Sequence of chain 1.A:
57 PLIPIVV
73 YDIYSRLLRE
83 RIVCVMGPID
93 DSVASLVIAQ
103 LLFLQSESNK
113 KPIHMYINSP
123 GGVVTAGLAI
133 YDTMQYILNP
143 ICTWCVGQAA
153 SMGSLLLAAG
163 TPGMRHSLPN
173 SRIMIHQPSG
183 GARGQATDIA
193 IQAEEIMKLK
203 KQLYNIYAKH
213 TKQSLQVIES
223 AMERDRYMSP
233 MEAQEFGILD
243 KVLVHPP

The small molecule below binds the protein below.
Small molecule (SMILES): CSCC[C@H](NC=O)C(=O)O

Binding-site contacts:
Ligand atom O1 contacts residue HIS178 of chain 1.A at 3.0 Å.
Ligand atom O1 contacts residue SER153 of chain 1.A at 4.1 Å.
Ligand atom SD contacts residue LEU205 of chain 1.A at 4.3 Å.
Ligand atom C contacts residue GLY124 of chain 1.A at 2.9 Å.
Ligand atom O contacts residue MET154 of chain 1.A at 4.2 Å.
Ligand atom C contacts residue GLY123 of chain 1.A at 4.0 Å.
Ligand atom N contacts residue SER153 of chain 1.A at 3.7 Å.
Ligand atom CG contacts residue SER153 of chain 1.A at 3.5 Å.
Ligand atom SD contacts residue HIS178 of chain 1.A at 3.7 Å.
Ligand atom CE contacts residue LEU205 of chain 1.A at 3.4 Å (hydrophobic).
Ligand atom O contacts residue GLY124 of chain 1.A at 2.7 Å (h-bond).
Ligand atom SD contacts residue MET154 of chain 1.A at 3.9 Å.
Ligand atom CA contacts residue HIS178 of chain 1.A at 3.6 Å.
Ligand atom CN contacts residue SER153 of chain 1.A at 4.3 Å.
Ligand atom CN contacts residue HIS178 of chain 1.A at 3.3 Å.
Ligand atom CE contacts residue PRO180 of chain 1.A at 3.2 Å (hydrophobic).
Ligand atom CE contacts residue HIS178 of chain 1.A at 2.8 Å.
Ligand atom SD contacts residue PRO180 of chain 1.A at 4.4 Å.
Ligand atom N contacts residue HIS178 of chain 1.A at 3.5 Å (h-bond).
Ligand atom CG contacts residue MET154 of chain 1.A at 4.3 Å (hydrophobic).
Ligand atom CB contacts residue MET154 of chain 1.A at 3.6 Å (hydrophobic).
Ligand atom CB contacts residue GLY124 of chain 1.A at 3.2 Å.
Ligand atom C contacts residue SER153 of chain 1.A at 3.3 Å.
Ligand atom SD contacts residue SER153 of chain 1.A at 2.8 Å (h-bond).
Ligand atom CG contacts residue VAL126 of chain 1.A at 3.5 Å (hydrophobic).
Ligand atom N contacts residue SER181 of chain 1.A at 4.4 Å.
Ligand atom O contacts residue GLY123 of chain 1.A at 3.2 Å.
Ligand atom CB contacts residue VAL126 of chain 1.A at 3.8 Å (hydrophobic).
Ligand atom O contacts residue PRO122 of chain 1.A at 3.6 Å (h-bond).
Ligand atom CE contacts residue GLN179 of chain 1.A at 3.4 Å.
Ligand atom CB contacts residue SER153 of chain 1.A at 3.0 Å.
Ligand atom CG contacts residue PRO180 of chain 1.A at 3.6 Å (hydrophobic).
Ligand atom CE contacts residue SER153 of chain 1.A at 4.4 Å.
Ligand atom CG contacts residue HIS178 of chain 1.A at 4.5 Å.
Ligand atom CA contacts residue SER153 of chain 1.A at 2.6 Å.
Ligand atom O contacts residue SER153 of chain 1.A at 3.1 Å (h-bond).
Ligand atom CA contacts residue GLY124 of chain 1.A at 3.6 Å.